Binding-site contacts:
Ligand atom C7 contacts residue ASN69 of chain 1.S at 3.4 Å.
Ligand atom C4 contacts residue ASN69 of chain 1.S at 4.2 Å.
Ligand atom C2 contacts residue ASN69 of chain 1.S at 2.5 Å.
Ligand atom C1 contacts residue ASN69 of chain 1.S at 1.5 Å.
Ligand atom N2 contacts residue ASN69 of chain 1.S at 2.5 Å (h-bond).
Ligand atom C5 contacts residue ASN69 of chain 1.S at 3.6 Å.
Ligand atom O5 contacts residue ASN69 of chain 1.S at 2.3 Å (h-bond).
Ligand atom O7 contacts residue ASN69 of chain 1.S at 4.4 Å.
Ligand atom C8 contacts residue ASN69 of chain 1.S at 3.8 Å.
Ligand atom C3 contacts residue ASN69 of chain 1.S at 3.8 Å.

A protein and the small-molecule ligand that binds it are described below.
Small molecule (SMILES): CC(=O)N[C@@H]1[C@@H](O)[C@H](O)[C@@H](CO)O[C@H]1O

Sequence of chain 1.S:
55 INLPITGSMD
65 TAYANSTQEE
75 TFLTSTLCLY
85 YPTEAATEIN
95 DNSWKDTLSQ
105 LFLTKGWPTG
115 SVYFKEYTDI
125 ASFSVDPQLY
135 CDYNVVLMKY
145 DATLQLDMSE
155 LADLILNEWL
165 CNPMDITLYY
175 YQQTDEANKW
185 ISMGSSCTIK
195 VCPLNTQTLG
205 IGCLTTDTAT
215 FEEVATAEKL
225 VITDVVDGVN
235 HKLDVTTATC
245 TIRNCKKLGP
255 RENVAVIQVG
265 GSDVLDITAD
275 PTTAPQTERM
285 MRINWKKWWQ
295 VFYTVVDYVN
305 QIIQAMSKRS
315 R